Sequence of chain 1.A:
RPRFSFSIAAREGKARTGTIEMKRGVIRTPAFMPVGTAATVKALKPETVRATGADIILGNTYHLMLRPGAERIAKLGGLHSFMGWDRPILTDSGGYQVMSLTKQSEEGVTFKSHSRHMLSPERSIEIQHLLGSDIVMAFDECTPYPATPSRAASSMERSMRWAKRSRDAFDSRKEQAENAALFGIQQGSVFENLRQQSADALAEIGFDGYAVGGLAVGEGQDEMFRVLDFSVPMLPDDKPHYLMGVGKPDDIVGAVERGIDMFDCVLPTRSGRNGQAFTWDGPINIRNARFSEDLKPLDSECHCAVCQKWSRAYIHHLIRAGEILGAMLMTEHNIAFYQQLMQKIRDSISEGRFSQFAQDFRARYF

A protein and the small-molecule ligand that binds it are described below.
Small molecule (SMILES): Nc1nc2ccccc2c(=O)[nH]1

Binding-site contacts:
Ligand atom C4 contacts residue MET260 of chain 1.A at 3.8 Å (hydrophobic).
Ligand atom O10 contacts residue GLY229 of chain 1.A at 3.2 Å.
Ligand atom C6 contacts residue TYR106 of chain 1.A at 3.6 Å (hydrophobic).
Ligand atom O10 contacts residue GLN203 of chain 1.A at 3.2 Å (h-bond).
Ligand atom C6 contacts residue MET260 of chain 1.A at 3.7 Å (hydrophobic).
Ligand atom C3 contacts residue TYR106 of chain 1.A at 3.7 Å (hydrophobic).
Ligand atom C12 contacts residue GLY230 of chain 1.A at 3.8 Å.
Ligand atom N8 contacts residue ASP156 of chain 1.A at 2.9 Å (salt-bridge).
Ligand atom N5 contacts residue TYR106 of chain 1.A at 3.5 Å.
Ligand atom N7 contacts residue ASP102 of chain 1.A at 2.7 Å (salt-bridge).
Ligand atom C1 contacts residue TYR106 of chain 1.A at 3.8 Å (hydrophobic).
Ligand atom C1 contacts residue GLY261 of chain 1.A at 3.9 Å.
Ligand atom N5 contacts residue ASP102 of chain 1.A at 2.7 Å (salt-bridge).
Ligand atom C11 contacts residue MET260 of chain 1.A at 4.0 Å (hydrophobic).
Ligand atom C3 contacts residue MET260 of chain 1.A at 3.9 Å (hydrophobic).
Ligand atom C1 contacts residue ALA232 of chain 1.A at 3.9 Å (hydrophobic).
Ligand atom C2 contacts residue MET260 of chain 1.A at 3.6 Å (hydrophobic).
Ligand atom C12 contacts residue TYR106 of chain 1.A at 3.7 Å (hydrophobic).
Ligand atom C6 contacts residue ASP102 of chain 1.A at 3.4 Å.
Ligand atom C2 contacts residue TYR106 of chain 1.A at 3.8 Å (hydrophobic).
Ligand atom N8 contacts residue MET260 of chain 1.A at 3.9 Å.
Ligand atom O10 contacts residue GLY230 of chain 1.A at 2.8 Å (h-bond).
Ligand atom C4 contacts residue ASP102 of chain 1.A at 3.7 Å.
Ligand atom C3 contacts residue ASP102 of chain 1.A at 3.8 Å.
Ligand atom C1 contacts residue MET260 of chain 1.A at 3.4 Å (hydrophobic).
Ligand atom C9 contacts residue ASP156 of chain 1.A at 3.8 Å.
Ligand atom N7 contacts residue ILE201 of chain 1.A at 3.8 Å.
Ligand atom O10 contacts residue CYS158 of chain 1.A at 3.6 Å (h-bond).
Ligand atom N5 contacts residue MET260 of chain 1.A at 3.4 Å.
Ligand atom N7 contacts residue SER103 of chain 1.A at 3.4 Å (h-bond).
Ligand atom C11 contacts residue TYR106 of chain 1.A at 3.6 Å (hydrophobic).
Ligand atom C12 contacts residue MET260 of chain 1.A at 3.9 Å (hydrophobic).
Ligand atom O10 contacts residue ASP156 of chain 1.A at 3.7 Å.
Ligand atom C9 contacts residue GLY230 of chain 1.A at 3.8 Å.
Ligand atom C2 contacts residue GLY261 of chain 1.A at 3.5 Å.
Ligand atom N7 contacts residue TYR106 of chain 1.A at 3.8 Å.
Ligand atom C9 contacts residue TYR106 of chain 1.A at 3.8 Å (hydrophobic).
Ligand atom C4 contacts residue TYR106 of chain 1.A at 3.6 Å (hydrophobic).
Ligand atom C6 contacts residue ASP156 of chain 1.A at 3.8 Å.
Ligand atom N7 contacts residue ASP156 of chain 1.A at 2.9 Å (salt-bridge).